Sequence of chain 1.C:
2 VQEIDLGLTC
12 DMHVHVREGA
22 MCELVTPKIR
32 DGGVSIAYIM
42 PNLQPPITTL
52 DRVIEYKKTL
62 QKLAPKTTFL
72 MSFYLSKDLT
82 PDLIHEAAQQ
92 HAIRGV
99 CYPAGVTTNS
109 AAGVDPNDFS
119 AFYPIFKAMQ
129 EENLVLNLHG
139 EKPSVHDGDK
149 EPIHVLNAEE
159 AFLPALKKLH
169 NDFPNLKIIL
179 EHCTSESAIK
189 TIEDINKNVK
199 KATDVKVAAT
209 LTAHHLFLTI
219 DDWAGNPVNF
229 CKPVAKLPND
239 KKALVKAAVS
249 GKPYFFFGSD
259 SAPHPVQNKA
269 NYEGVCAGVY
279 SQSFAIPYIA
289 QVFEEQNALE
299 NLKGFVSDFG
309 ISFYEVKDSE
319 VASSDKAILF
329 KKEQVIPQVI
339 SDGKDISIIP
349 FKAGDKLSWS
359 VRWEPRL

Binding-site contacts:
Ligand atom O6 contacts residue GLY276 of chain 1.C at 3.4 Å.
Ligand atom C2 contacts residue ASN43 of chain 1.C at 3.1 Å.
Ligand atom O41 contacts residue ZN1 of chain 1.K at 3.5 Å.
Ligand atom O42 contacts residue HIS137 of chain 1.C at 3.3 Å (h-bond).
Ligand atom C41 contacts residue KCX98 of chain 1.C at 3.5 Å.
Ligand atom N3 contacts residue ASN43 of chain 1.C at 3.4 Å (h-bond).
Ligand atom O2 contacts residue ARG18 of chain 1.C at 2.6 Å (salt-bridge).
Ligand atom C2 contacts residue ARG18 of chain 1.C at 3.4 Å.
Ligand atom N3 contacts residue ZN1 of chain 1.K at 3.3 Å.
Ligand atom C6 contacts residue ALA275 of chain 1.C at 3.5 Å (hydrophobic).
Ligand atom O41 contacts residue LYS230 of chain 1.C at 3.0 Å (salt-bridge).
Ligand atom O42 contacts residue ZN1 of chain 1.L at 2.0 Å.
Ligand atom C41 contacts residue ZN1 of chain 1.L at 2.6 Å.
Ligand atom C41 contacts residue THR105 of chain 1.C at 3.5 Å.
Ligand atom C4 contacts residue THR105 of chain 1.C at 3.5 Å.
Ligand atom C4 contacts residue ZN1 of chain 1.K at 3.4 Å.
Ligand atom O41 contacts residue HIS137 of chain 1.C at 3.6 Å.
Ligand atom C41 contacts residue ASP258 of chain 1.C at 3.8 Å.
Ligand atom C41 contacts residue ZN1 of chain 1.K at 3.0 Å.
Ligand atom O2 contacts residue HIS16 of chain 1.C at 2.7 Å (h-bond).
Ligand atom O41 contacts residue THR105 of chain 1.C at 3.6 Å.
Ligand atom O42 contacts residue KCX98 of chain 1.C at 2.6 Å (h-bond).
Ligand atom O6 contacts residue THR106 of chain 1.C at 2.9 Å (h-bond).
Ligand atom O42 contacts residue TYR100 of chain 1.C at 3.4 Å.
Ligand atom O41 contacts residue ZN1 of chain 1.L at 2.5 Å.
Ligand atom C6 contacts residue THR106 of chain 1.C at 3.1 Å.
Ligand atom N1 contacts residue THR106 of chain 1.C at 3.4 Å (h-bond).
Ligand atom O6 contacts residue HIS262 of chain 1.C at 3.1 Å (h-bond).
Ligand atom O6 contacts residue ALA275 of chain 1.C at 2.4 Å (h-bond).
Ligand atom N1 contacts residue ARG18 of chain 1.C at 3.0 Å (salt-bridge).
Ligand atom O6 contacts residue ALA260 of chain 1.C at 3.6 Å.
Ligand atom O41 contacts residue ASP258 of chain 1.C at 3.1 Å (salt-bridge).
Ligand atom C6 contacts residue ALA260 of chain 1.C at 3.6 Å (hydrophobic).
Ligand atom N3 contacts residue HIS16 of chain 1.C at 2.9 Å.
Ligand atom F5 contacts residue THR105 of chain 1.C at 3.0 Å.
Ligand atom O2 contacts residue ASN43 of chain 1.C at 2.6 Å (h-bond).
Ligand atom C2 contacts residue HIS16 of chain 1.C at 3.2 Å.
Ligand atom C5 contacts residue THR105 of chain 1.C at 3.3 Å.
Ligand atom O42 contacts residue ZN1 of chain 1.K at 2.8 Å.
Ligand atom N1 contacts residue ALA260 of chain 1.C at 3.6 Å.

The small molecule below binds the protein below.
Small molecule (SMILES): O=C(O)c1[nH]c(=O)[nH]c(=O)c1F